This small molecule binds to this protein.
Small molecule (SMILES): Nc1ccn([C@H]2C[C@H](O)[C@@H](COP(=O)(O)O)O2)c(=O)n1

Binding-site contacts:
Ligand atom O3' contacts residue LYS682 of chain 60.A at 3.1 Å (salt-bridge).
Ligand atom O5' contacts residue TRP201 of chain 60.A at 3.6 Å.
Ligand atom C5' contacts residue TRP201 of chain 60.A at 3.5 Å (hydrophobic).
Ligand atom C4 contacts residue TRP201 of chain 60.A at 3.3 Å (hydrophobic).
Ligand atom OP1 contacts residue PRO423 of chain 60.A at 3.6 Å.
Ligand atom O2 contacts residue TRP201 of chain 60.A at 4.3 Å.
Ligand atom C3' contacts residue LYS682 of chain 60.A at 3.8 Å.
Ligand atom C6 contacts residue TRP201 of chain 60.A at 3.5 Å (hydrophobic).
Ligand atom N1 contacts residue TRP201 of chain 60.A at 4.0 Å.
Ligand atom C3' contacts residue TRP201 of chain 60.A at 4.1 Å (hydrophobic).
Ligand atom C2' contacts residue TRP201 of chain 60.A at 3.6 Å (hydrophobic).
Ligand atom C2' contacts residue LYS682 of chain 60.A at 3.6 Å.
Ligand atom O2 contacts residue LEU197 of chain 60.A at 4.0 Å.
Ligand atom N3 contacts residue TRP201 of chain 60.A at 3.6 Å.
Ligand atom N4 contacts residue TRP201 of chain 60.A at 3.8 Å.
Ligand atom C1' contacts residue LYS682 of chain 60.A at 4.5 Å.
Ligand atom N4 contacts residue ASP199 of chain 60.A at 4.0 Å.
Ligand atom C1' contacts residue TRP201 of chain 60.A at 4.5 Å (hydrophobic).
Ligand atom C2 contacts residue TRP201 of chain 60.A at 3.9 Å (hydrophobic).
Ligand atom O4' contacts residue TRP201 of chain 60.A at 4.5 Å.
Ligand atom O2 contacts residue LYS682 of chain 60.A at 4.2 Å.
Ligand atom C5 contacts residue TRP201 of chain 60.A at 3.4 Å (hydrophobic).
Ligand atom N4 contacts residue GLY198 of chain 60.A at 3.8 Å.
Ligand atom C4' contacts residue TRP201 of chain 60.A at 4.3 Å (hydrophobic).

Sequence of chain 60.A:
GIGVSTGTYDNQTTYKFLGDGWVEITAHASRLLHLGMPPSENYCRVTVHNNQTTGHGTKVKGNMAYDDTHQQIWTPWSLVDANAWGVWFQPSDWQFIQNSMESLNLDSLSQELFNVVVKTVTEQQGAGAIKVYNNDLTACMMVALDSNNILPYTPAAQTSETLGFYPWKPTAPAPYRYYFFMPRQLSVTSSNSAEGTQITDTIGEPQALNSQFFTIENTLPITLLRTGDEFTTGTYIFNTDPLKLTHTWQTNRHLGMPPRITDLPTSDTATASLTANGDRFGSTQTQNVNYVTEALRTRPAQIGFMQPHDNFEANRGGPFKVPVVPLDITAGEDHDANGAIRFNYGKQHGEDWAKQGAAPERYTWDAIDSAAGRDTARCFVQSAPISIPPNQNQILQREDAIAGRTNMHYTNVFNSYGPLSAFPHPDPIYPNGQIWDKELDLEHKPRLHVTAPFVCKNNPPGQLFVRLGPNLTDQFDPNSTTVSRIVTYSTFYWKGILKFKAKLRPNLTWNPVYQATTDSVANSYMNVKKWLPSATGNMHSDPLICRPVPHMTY